Binding-site contacts:
Ligand atom C2 contacts residue VAL181 of chain 1.C at 3.2 Å (hydrophobic).
Ligand atom PBF contacts residue MG1 of chain 1.J at 3.5 Å.
Ligand atom OAI contacts residue ARG193 of chain 1.C at 2.8 Å (salt-bridge).
Ligand atom N2 contacts residue ASP187 of chain 1.C at 2.5 Å (salt-bridge).
Ligand atom N1 contacts residue VAL181 of chain 1.C at 2.3 Å (h-bond).
Ligand atom OAG contacts residue THR135 of chain 1.C at 2.1 Å (h-bond).
Ligand atom OAD contacts residue SER132 of chain 1.C at 2.1 Å (h-bond).
Ligand atom OAD contacts residue LEU134 of chain 1.C at 2.8 Å (h-bond).
Ligand atom CAZ contacts residue MG1 of chain 1.J at 3.5 Å.
Ligand atom OAE contacts residue ARG193 of chain 1.C at 3.1 Å (salt-bridge).
Ligand atom OAI contacts residue ASP187 of chain 1.C at 3.0 Å (salt-bridge).
Ligand atom OAT contacts residue MG1 of chain 1.J at 3.7 Å.
Ligand atom CAM contacts residue ASP131 of chain 1.C at 3.6 Å.
Ligand atom CAM contacts residue SER132 of chain 1.C at 3.6 Å.
Ligand atom N3 contacts residue MG1 of chain 1.J at 3.6 Å.
Ligand atom PBE contacts residue THR135 of chain 1.C at 3.6 Å.
Ligand atom OAH contacts residue GLY133 of chain 1.C at 2.9 Å (h-bond).
Ligand atom OAH contacts residue ASP131 of chain 1.C at 2.9 Å (salt-bridge).
Ligand atom N2 contacts residue LEU186 of chain 1.C at 3.5 Å.
Ligand atom OAD contacts residue GLY133 of chain 1.C at 2.4 Å (h-bond).
Ligand atom OAH contacts residue SER132 of chain 1.C at 3.5 Å (h-bond).
Ligand atom O6 contacts residue ASP179 of chain 1.C at 3.7 Å.
Ligand atom N2 contacts residue PHE180 of chain 1.C at 3.6 Å.
Ligand atom C6 contacts residue VAL181 of chain 1.C at 3.3 Å (hydrophobic).
Ligand atom C2 contacts residue ASP187 of chain 1.C at 3.7 Å.
Ligand atom OAD contacts residue THR135 of chain 1.C at 3.6 Å (h-bond).
Ligand atom OAI contacts residue MG1 of chain 1.J at 2.4 Å.
Ligand atom N2 contacts residue VAL181 of chain 1.C at 3.3 Å (h-bond).
Ligand atom OAJ contacts residue GLY72 of chain 1.C at 2.8 Å (h-bond).
Ligand atom PBE contacts residue SER132 of chain 1.C at 3.4 Å.
Ligand atom PBF contacts residue ARG193 of chain 1.C at 3.5 Å.
Ligand atom C2 contacts residue PHE180 of chain 1.C at 3.6 Å (hydrophobic).
Ligand atom O6 contacts residue VAL181 of chain 1.C at 3.2 Å (h-bond).
Ligand atom OAH contacts residue VAL130 of chain 1.C at 3.3 Å.
Ligand atom PBE contacts residue GLY133 of chain 1.C at 3.2 Å.
Ligand atom O6 contacts residue LYS159 of chain 1.C at 3.3 Å (salt-bridge).
Ligand atom OAG contacts residue LEU136 of chain 1.C at 3.7 Å.
Ligand atom OAE contacts residue LYS71 of chain 1.C at 3.5 Å (salt-bridge).
Ligand atom CAN contacts residue MG1 of chain 1.J at 2.6 Å.
Ligand atom OAJ contacts residue LYS71 of chain 1.C at 3.2 Å (salt-bridge).

The protein below binds the small molecule below.
Small molecule (SMILES): Nc1nc2c(ncn2[C@@H]2CN(C(=O)CCP(=O)(O)O)C[C@H]2OC[C@@H](O)P(=O)(O)O)c(=O)[nH]1

Sequence of chain 1.C:
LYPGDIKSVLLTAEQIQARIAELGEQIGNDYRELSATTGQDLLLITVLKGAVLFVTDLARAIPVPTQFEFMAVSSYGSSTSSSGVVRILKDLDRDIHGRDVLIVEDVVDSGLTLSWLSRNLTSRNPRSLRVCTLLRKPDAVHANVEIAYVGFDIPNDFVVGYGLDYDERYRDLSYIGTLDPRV